Binding-site contacts:
Ligand atom C5 contacts residue THR160 of chain 1.D at 4.0 Å.
Ligand atom C7 contacts residue LEU163 of chain 1.D at 4.2 Å (hydrophobic).
Ligand atom C7 contacts residue TRP508 of chain 1.D at 3.9 Å (hydrophobic).
Ligand atom C18 contacts residue ILE505 of chain 1.D at 4.4 Å (hydrophobic).
Ligand atom C23 contacts residue SER512 of chain 1.D at 4.3 Å.
Ligand atom C3 contacts residue THR160 of chain 1.D at 3.8 Å.
Ligand atom C19 contacts residue ALA504 of chain 1.D at 3.6 Å (hydrophobic).
Ligand atom C2 contacts residue LEU501 of chain 1.D at 3.6 Å (hydrophobic).
Ligand atom C8 contacts residue LEU163 of chain 1.D at 4.3 Å (hydrophobic).
Ligand atom C4 contacts residue THR160 of chain 1.D at 3.7 Å.
Ligand atom C27 contacts residue CLR1 of chain 1.G at 4.4 Å.
Ligand atom C24 contacts residue SER512 of chain 1.D at 3.8 Å.
Ligand atom C6 contacts residue THR160 of chain 1.D at 3.6 Å.
Ligand atom C24 contacts residue CLR1 of chain 1.G at 3.8 Å.
Ligand atom C16 contacts residue LEU167 of chain 1.D at 4.3 Å (hydrophobic).
Ligand atom O1 contacts residue GLN218 of chain 1.D at 3.6 Å (h-bond).
Ligand atom C10 contacts residue TRP508 of chain 1.D at 4.2 Å (hydrophobic).
Ligand atom C19 contacts residue TRP508 of chain 1.D at 3.6 Å (hydrophobic).
Ligand atom C7 contacts residue LEU164 of chain 1.D at 3.6 Å (hydrophobic).
Ligand atom C23 contacts residue CLR1 of chain 1.G at 4.5 Å.
Ligand atom C3 contacts residue GLN218 of chain 1.D at 4.2 Å.
Ligand atom C2 contacts residue TYR156 of chain 1.D at 4.2 Å (hydrophobic).
Ligand atom C1 contacts residue LEU501 of chain 1.D at 4.1 Å (hydrophobic).
Ligand atom C4 contacts residue ALA504 of chain 1.D at 4.1 Å (hydrophobic).
Ligand atom C11 contacts residue ILE505 of chain 1.D at 4.3 Å (hydrophobic).
Ligand atom C4 contacts residue TRP508 of chain 1.D at 4.0 Å (hydrophobic).
Ligand atom C6 contacts residue LEU164 of chain 1.D at 3.9 Å (hydrophobic).
Ligand atom C18 contacts residue TRP508 of chain 1.D at 3.6 Å (hydrophobic).
Ligand atom C3 contacts residue TYR156 of chain 1.D at 3.6 Å (hydrophobic).
Ligand atom C8 contacts residue TRP508 of chain 1.D at 4.0 Å (hydrophobic).
Ligand atom C4 contacts residue GLN218 of chain 1.D at 3.7 Å.
Ligand atom C15 contacts residue LEU163 of chain 1.D at 3.9 Å (hydrophobic).
Ligand atom C15 contacts residue LEU167 of chain 1.D at 4.4 Å (hydrophobic).
Ligand atom O1 contacts residue TYR156 of chain 1.D at 2.8 Å (h-bond).
Ligand atom C19 contacts residue ILE505 of chain 1.D at 3.6 Å (hydrophobic).
Ligand atom C6 contacts residue TRP508 of chain 1.D at 3.5 Å (hydrophobic).
Ligand atom C5 contacts residue TRP508 of chain 1.D at 3.8 Å (hydrophobic).
Ligand atom C14 contacts residue LEU163 of chain 1.D at 3.6 Å (hydrophobic).
Ligand atom O1 contacts residue THR160 of chain 1.D at 4.3 Å.
Ligand atom C26 contacts residue LEU515 of chain 1.D at 4.1 Å (hydrophobic).

A protein and the small-molecule ligand that binds it are described below.
Small molecule (SMILES): CC(C)CCC[C@@H](C)[C@H]1CC[C@H]2[C@@H]3CC=C4C[C@@H](O)CC[C@]4(C)[C@H]3CC[C@]12C

Sequence of chain 1.D:
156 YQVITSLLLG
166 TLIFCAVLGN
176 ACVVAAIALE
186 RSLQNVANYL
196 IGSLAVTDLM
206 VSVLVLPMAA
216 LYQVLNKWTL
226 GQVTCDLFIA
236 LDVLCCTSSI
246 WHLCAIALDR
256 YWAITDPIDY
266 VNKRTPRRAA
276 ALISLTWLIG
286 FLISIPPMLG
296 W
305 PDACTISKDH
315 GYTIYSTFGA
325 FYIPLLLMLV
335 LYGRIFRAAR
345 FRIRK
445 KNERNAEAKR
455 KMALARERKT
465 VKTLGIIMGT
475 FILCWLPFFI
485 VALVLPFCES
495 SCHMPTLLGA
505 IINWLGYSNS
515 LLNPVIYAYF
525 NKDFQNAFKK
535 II